The small molecule below binds the protein below.
Small molecule (SMILES): CC(=O)N[C@@H]1[C@@H](O)[C@H](O)[C@@H](CO)O[C@H]1O

Sequence of chain 1.A:
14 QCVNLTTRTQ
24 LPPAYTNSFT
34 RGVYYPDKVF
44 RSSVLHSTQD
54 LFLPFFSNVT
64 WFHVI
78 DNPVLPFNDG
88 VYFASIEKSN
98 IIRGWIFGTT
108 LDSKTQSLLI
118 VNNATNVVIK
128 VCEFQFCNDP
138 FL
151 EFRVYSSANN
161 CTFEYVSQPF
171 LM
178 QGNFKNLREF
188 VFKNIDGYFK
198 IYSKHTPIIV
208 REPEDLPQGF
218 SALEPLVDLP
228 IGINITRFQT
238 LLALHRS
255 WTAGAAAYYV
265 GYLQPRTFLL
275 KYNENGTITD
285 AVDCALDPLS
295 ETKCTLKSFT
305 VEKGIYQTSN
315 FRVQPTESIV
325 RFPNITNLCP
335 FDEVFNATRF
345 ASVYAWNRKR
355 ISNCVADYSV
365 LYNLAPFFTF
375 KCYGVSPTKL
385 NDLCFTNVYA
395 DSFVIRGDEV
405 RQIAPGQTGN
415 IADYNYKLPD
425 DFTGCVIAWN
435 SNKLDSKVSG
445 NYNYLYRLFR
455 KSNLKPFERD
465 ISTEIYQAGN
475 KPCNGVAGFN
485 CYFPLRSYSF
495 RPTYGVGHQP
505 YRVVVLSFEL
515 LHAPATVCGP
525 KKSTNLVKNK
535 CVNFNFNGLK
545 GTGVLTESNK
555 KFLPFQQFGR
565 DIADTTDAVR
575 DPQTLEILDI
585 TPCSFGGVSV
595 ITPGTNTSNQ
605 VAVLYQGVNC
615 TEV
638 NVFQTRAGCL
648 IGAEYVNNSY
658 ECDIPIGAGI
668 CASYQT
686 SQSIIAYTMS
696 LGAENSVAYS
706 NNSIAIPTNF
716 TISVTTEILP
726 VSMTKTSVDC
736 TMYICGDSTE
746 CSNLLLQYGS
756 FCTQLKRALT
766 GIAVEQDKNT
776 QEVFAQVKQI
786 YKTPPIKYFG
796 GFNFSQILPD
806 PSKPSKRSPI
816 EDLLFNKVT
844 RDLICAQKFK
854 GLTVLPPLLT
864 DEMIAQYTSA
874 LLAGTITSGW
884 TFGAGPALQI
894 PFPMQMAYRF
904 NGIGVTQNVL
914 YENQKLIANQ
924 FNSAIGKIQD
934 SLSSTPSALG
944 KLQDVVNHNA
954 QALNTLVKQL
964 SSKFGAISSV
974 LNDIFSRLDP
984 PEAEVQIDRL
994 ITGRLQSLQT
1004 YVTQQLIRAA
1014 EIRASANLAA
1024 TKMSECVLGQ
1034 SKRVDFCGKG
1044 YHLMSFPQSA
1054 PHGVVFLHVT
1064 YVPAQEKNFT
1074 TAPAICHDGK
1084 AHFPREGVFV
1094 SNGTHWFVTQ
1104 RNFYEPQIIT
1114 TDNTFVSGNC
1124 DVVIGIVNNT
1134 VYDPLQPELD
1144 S

Binding-site contacts:
Ligand atom N2 contacts residue ASN328 of chain 1.A at 2.9 Å (h-bond).
Ligand atom C1 contacts residue GLN577 of chain 1.A at 4.1 Å.
Ligand atom C2 contacts residue GLN577 of chain 1.A at 4.0 Å.
Ligand atom C3 contacts residue ASN328 of chain 1.A at 3.7 Å.
Ligand atom C3 contacts residue GLN577 of chain 1.A at 4.0 Å.
Ligand atom C1 contacts residue ASN328 of chain 1.A at 1.4 Å.
Ligand atom C8 contacts residue GLN577 of chain 1.A at 3.9 Å.
Ligand atom C5 contacts residue ASN328 of chain 1.A at 3.6 Å.
Ligand atom O7 contacts residue ASN328 of chain 1.A at 2.9 Å (h-bond).
Ligand atom N2 contacts residue GLN577 of chain 1.A at 3.1 Å (h-bond).
Ligand atom C2 contacts residue ASN328 of chain 1.A at 2.4 Å.
Ligand atom C7 contacts residue ASN328 of chain 1.A at 3.2 Å.
Ligand atom O5 contacts residue ASN328 of chain 1.A at 2.3 Å (h-bond).
Ligand atom C4 contacts residue ASN328 of chain 1.A at 4.1 Å.
Ligand atom C7 contacts residue GLN577 of chain 1.A at 3.9 Å.